Binding-site contacts:
Ligand atom C3 contacts residue ASN42 of chain 1.A at 3.8 Å.
Ligand atom C2 contacts residue ASN42 of chain 1.A at 2.5 Å.
Ligand atom O5 contacts residue ASN42 of chain 1.A at 2.3 Å (h-bond).
Ligand atom C7 contacts residue ASP43 of chain 1.A at 4.0 Å.
Ligand atom C7 contacts residue SER24 of chain 1.A at 3.7 Å.
Ligand atom C3 contacts residue SER24 of chain 1.A at 4.2 Å.
Ligand atom O5 contacts residue ASP43 of chain 1.A at 4.3 Å.
Ligand atom C1 contacts residue ASP43 of chain 1.A at 3.9 Å.
Ligand atom N2 contacts residue ASN42 of chain 1.A at 2.9 Å (h-bond).
Ligand atom C2 contacts residue SER24 of chain 1.A at 3.8 Å.
Ligand atom O7 contacts residue ASP43 of chain 1.A at 3.5 Å (salt-bridge).
Ligand atom N2 contacts residue ASP43 of chain 1.A at 4.3 Å.
Ligand atom C7 contacts residue ASN42 of chain 1.A at 3.6 Å.
Ligand atom C2 contacts residue ASP43 of chain 1.A at 4.0 Å.
Ligand atom C7 contacts residue ARG25 of chain 1.A at 4.3 Å.
Ligand atom O7 contacts residue ASN42 of chain 1.A at 3.9 Å.
Ligand atom O6 contacts residue ASN42 of chain 1.A at 3.6 Å.
Ligand atom C1 contacts residue ASN42 of chain 1.A at 1.4 Å.
Ligand atom N2 contacts residue ARG25 of chain 1.A at 4.0 Å.
Ligand atom C8 contacts residue ARG25 of chain 1.A at 3.8 Å.
Ligand atom N2 contacts residue SER24 of chain 1.A at 2.9 Å (h-bond).
Ligand atom C1 contacts residue SER24 of chain 1.A at 4.1 Å.
Ligand atom C5 contacts residue ASN42 of chain 1.A at 3.7 Å.
Ligand atom C8 contacts residue TRP23 of chain 1.A at 3.5 Å (hydrophobic).
Ligand atom C8 contacts residue SER24 of chain 1.A at 3.6 Å.
Ligand atom O6 contacts residue ASP43 of chain 1.A at 4.5 Å.
Ligand atom C4 contacts residue ASN42 of chain 1.A at 4.2 Å.

The small molecule below binds the protein below.
Small molecule (SMILES): CC(=O)N[C@@H]1[C@@H](O)[C@H](O)[C@@H](CO)O[C@H]1O

Sequence of chain 1.A:
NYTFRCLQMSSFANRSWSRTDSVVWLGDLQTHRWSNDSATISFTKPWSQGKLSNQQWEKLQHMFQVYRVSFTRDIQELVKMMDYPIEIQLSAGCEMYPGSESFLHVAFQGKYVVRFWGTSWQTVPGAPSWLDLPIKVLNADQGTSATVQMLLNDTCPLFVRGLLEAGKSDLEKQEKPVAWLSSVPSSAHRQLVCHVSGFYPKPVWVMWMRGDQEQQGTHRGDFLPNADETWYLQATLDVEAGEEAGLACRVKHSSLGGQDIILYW